This protein binds this small molecule.
Small molecule (SMILES): CC(=O)N[C@@H]1[C@@H](O)[C@H](O)[C@@H](CO)O[C@H]1O

Binding-site contacts:
Ligand atom O5 contacts residue ASN265 of chain 1.A at 2.3 Å (h-bond).
Ligand atom N2 contacts residue ASN265 of chain 1.A at 2.9 Å (h-bond).
Ligand atom C7 contacts residue ASN265 of chain 1.A at 3.4 Å.
Ligand atom C8 contacts residue SER303 of chain 1.A at 3.9 Å.
Ligand atom C1 contacts residue ASN265 of chain 1.A at 1.4 Å.
Ligand atom C7 contacts residue GLN263 of chain 1.A at 4.1 Å.
Ligand atom C3 contacts residue GLN263 of chain 1.A at 3.2 Å.
Ligand atom O6 contacts residue ARG412 of chain 1.A at 3.3 Å (salt-bridge).
Ligand atom C1 contacts residue VAL414 of chain 1.A at 4.3 Å (hydrophobic).
Ligand atom C2 contacts residue ASN265 of chain 1.A at 2.4 Å.
Ligand atom C8 contacts residue GLN263 of chain 1.A at 3.7 Å.
Ligand atom C1 contacts residue ARG412 of chain 1.A at 3.4 Å.
Ligand atom C4 contacts residue ASN265 of chain 1.A at 4.2 Å.
Ligand atom C2 contacts residue GLN263 of chain 1.A at 3.4 Å.
Ligand atom O7 contacts residue ASN301 of chain 1.A at 4.0 Å.
Ligand atom O7 contacts residue ASN265 of chain 1.A at 3.5 Å (h-bond).
Ligand atom C5 contacts residue ASN265 of chain 1.A at 3.6 Å.
Ligand atom C8 contacts residue ILE302 of chain 1.A at 4.3 Å (hydrophobic).
Ligand atom N2 contacts residue GLN263 of chain 1.A at 3.0 Å (h-bond).
Ligand atom O5 contacts residue ARG412 of chain 1.A at 2.5 Å (salt-bridge).
Ligand atom O5 contacts residue VAL414 of chain 1.A at 4.4 Å.
Ligand atom C5 contacts residue ARG412 of chain 1.A at 3.7 Å.
Ligand atom C3 contacts residue ASN265 of chain 1.A at 3.8 Å.
Ligand atom C5 contacts residue GLN263 of chain 1.A at 4.5 Å.
Ligand atom C6 contacts residue ARG412 of chain 1.A at 3.6 Å.
Ligand atom C8 contacts residue ASN301 of chain 1.A at 3.6 Å.
Ligand atom C4 contacts residue GLN263 of chain 1.A at 4.4 Å.
Ligand atom C7 contacts residue ASN301 of chain 1.A at 4.3 Å.
Ligand atom O3 contacts residue GLN263 of chain 1.A at 3.9 Å.
Ligand atom C1 contacts residue GLN263 of chain 1.A at 3.6 Å.
Ligand atom C8 contacts residue ASN265 of chain 1.A at 4.1 Å.

Sequence of chain 1.A:
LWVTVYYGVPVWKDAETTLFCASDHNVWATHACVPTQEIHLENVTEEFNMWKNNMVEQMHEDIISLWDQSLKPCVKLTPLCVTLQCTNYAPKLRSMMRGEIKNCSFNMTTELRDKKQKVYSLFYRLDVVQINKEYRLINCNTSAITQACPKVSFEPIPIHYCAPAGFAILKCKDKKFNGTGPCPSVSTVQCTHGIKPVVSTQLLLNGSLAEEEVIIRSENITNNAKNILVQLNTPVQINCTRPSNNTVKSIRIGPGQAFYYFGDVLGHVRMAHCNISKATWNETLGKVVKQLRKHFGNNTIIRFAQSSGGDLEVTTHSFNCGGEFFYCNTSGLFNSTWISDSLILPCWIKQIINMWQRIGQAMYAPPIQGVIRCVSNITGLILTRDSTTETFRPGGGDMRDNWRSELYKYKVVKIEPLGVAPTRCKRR